Binding-site contacts:
Ligand atom C5 contacts residue GLU150 of chain 3.B at 4.4 Å.
Ligand atom O5 contacts residue SER151 of chain 3.B at 3.9 Å.
Ligand atom N2 contacts residue THR156 of chain 3.B at 4.4 Å.
Ligand atom C6 contacts residue GLU147 of chain 3.B at 3.5 Å.
Ligand atom C7 contacts residue ASN154 of chain 3.B at 3.4 Å.
Ligand atom C5 contacts residue THR156 of chain 3.B at 4.3 Å.
Ligand atom C2 contacts residue ASN154 of chain 3.B at 2.5 Å.
Ligand atom N2 contacts residue ASN154 of chain 3.B at 3.1 Å (h-bond).
Ligand atom C1 contacts residue SER151 of chain 3.B at 4.5 Å.
Ligand atom C1 contacts residue GLU150 of chain 3.B at 4.3 Å.
Ligand atom O5 contacts residue ASN154 of chain 3.B at 2.3 Å (h-bond).
Ligand atom O6 contacts residue SER151 of chain 3.B at 4.1 Å.
Ligand atom C6 contacts residue SER151 of chain 3.B at 4.2 Å.
Ligand atom O7 contacts residue ASN154 of chain 3.B at 3.3 Å (h-bond).
Ligand atom C1 contacts residue ASN154 of chain 3.B at 1.4 Å.
Ligand atom C2 contacts residue THR156 of chain 3.B at 4.5 Å.
Ligand atom C5 contacts residue SER151 of chain 3.B at 4.5 Å.
Ligand atom C4 contacts residue ASN154 of chain 3.B at 4.2 Å.
Ligand atom C8 contacts residue THR156 of chain 3.B at 4.5 Å.
Ligand atom C6 contacts residue GLU150 of chain 3.B at 3.8 Å.
Ligand atom C1 contacts residue THR156 of chain 3.B at 3.5 Å.
Ligand atom O5 contacts residue THR156 of chain 3.B at 3.9 Å.
Ligand atom O6 contacts residue GLU147 of chain 3.B at 2.8 Å (salt-bridge).
Ligand atom C3 contacts residue ASN154 of chain 3.B at 3.8 Å.
Ligand atom O5 contacts residue GLU150 of chain 3.B at 3.5 Å.
Ligand atom C5 contacts residue ASN154 of chain 3.B at 3.6 Å.

Sequence of chain 3.B:
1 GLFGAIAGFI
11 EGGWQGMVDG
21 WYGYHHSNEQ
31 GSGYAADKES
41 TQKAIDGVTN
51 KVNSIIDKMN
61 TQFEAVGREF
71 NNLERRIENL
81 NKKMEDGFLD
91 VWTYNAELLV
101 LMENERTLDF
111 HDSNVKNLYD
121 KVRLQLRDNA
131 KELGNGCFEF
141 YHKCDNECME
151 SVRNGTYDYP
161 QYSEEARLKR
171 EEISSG

The small molecule below binds the protein below.
Small molecule (SMILES): CC(=O)N[C@@H]1[C@@H](O)[C@H](O)[C@@H](CO)O[C@H]1O